Binding-site contacts:
Ligand atom NAK contacts residue ALA216 of chain 1.B at 3.1 Å.
Ligand atom N1 contacts residue GLU262 of chain 1.B at 3.8 Å.
Ligand atom NAK contacts residue GLU262 of chain 1.B at 3.2 Å (salt-bridge).
Ligand atom CAR contacts residue VAL204 of chain 1.B at 3.7 Å (hydrophobic).
Ligand atom CBH contacts residue ASP327 of chain 1.B at 3.7 Å.
Ligand atom CAM contacts residue THR261 of chain 1.B at 3.6 Å.
Ligand atom CBH contacts residue PHE328 of chain 1.B at 3.0 Å (hydrophobic).
Ligand atom C4 contacts residue LEU316 of chain 1.B at 3.6 Å (hydrophobic).
Ligand atom OBD contacts residue THR261 of chain 1.B at 3.8 Å.
Ligand atom CAY contacts residue ALA198 of chain 1.B at 3.2 Å (hydrophobic).
Ligand atom NAK contacts residue LEU316 of chain 1.B at 3.9 Å.
Ligand atom CAI contacts residue VAL204 of chain 1.B at 3.4 Å (hydrophobic).
Ligand atom CBG contacts residue PHE328 of chain 1.B at 3.7 Å (hydrophobic).
Ligand atom NAG contacts residue LEU316 of chain 1.B at 3.7 Å.
Ligand atom CBG contacts residue ALA326 of chain 1.B at 3.5 Å (hydrophobic).
Ligand atom CAN contacts residue LYS218 of chain 1.B at 3.6 Å.
Ligand atom CBF contacts residue THR261 of chain 1.B at 3.8 Å.
Ligand atom OBD contacts residue LYS218 of chain 1.B at 3.5 Å.
Ligand atom CAL contacts residue VAL204 of chain 1.B at 3.9 Å (hydrophobic).
Ligand atom CBH contacts residue LEU248 of chain 1.B at 3.6 Å (hydrophobic).
Ligand atom CBI contacts residue PHE328 of chain 1.B at 3.4 Å (hydrophobic).
Ligand atom C2 contacts residue MET264 of chain 1.B at 3.1 Å (hydrophobic).
Ligand atom N1 contacts residue MET264 of chain 1.B at 3.1 Å (h-bond).
Ligand atom OBD contacts residue ILE259 of chain 1.B at 3.9 Å.
Ligand atom CAV contacts residue SER268 of chain 1.B at 3.6 Å.
Ligand atom CBG contacts residue LEU248 of chain 1.B at 3.5 Å (hydrophobic).
Ligand atom CBF contacts residue ALA326 of chain 1.B at 3.6 Å (hydrophobic).
Ligand atom N3 contacts residue MET264 of chain 1.B at 3.8 Å.
Ligand atom CBI contacts residue ASP327 of chain 1.B at 3.6 Å.
Ligand atom C6 contacts residue ALA216 of chain 1.B at 3.5 Å (hydrophobic).
Ligand atom CAJ contacts residue VAL204 of chain 1.B at 3.8 Å (hydrophobic).
Ligand atom C5 contacts residue LEU316 of chain 1.B at 3.5 Å (hydrophobic).
Ligand atom N1 contacts residue ALA216 of chain 1.B at 3.7 Å.
Ligand atom C6 contacts residue LEU316 of chain 1.B at 3.6 Å (hydrophobic).
Ligand atom CAH contacts residue VAL204 of chain 1.B at 3.6 Å (hydrophobic).
Ligand atom CAQ contacts residue LEU316 of chain 1.B at 3.9 Å (hydrophobic).
Ligand atom CAH contacts residue LEU316 of chain 1.B at 3.8 Å (hydrophobic).
Ligand atom NAK contacts residue THR261 of chain 1.B at 2.9 Å (h-bond).
Ligand atom CAM contacts residue LYS218 of chain 1.B at 3.6 Å.
Ligand atom CBJ contacts residue LEU330 of chain 1.B at 3.8 Å (hydrophobic).

Sequence of chain 1.B:
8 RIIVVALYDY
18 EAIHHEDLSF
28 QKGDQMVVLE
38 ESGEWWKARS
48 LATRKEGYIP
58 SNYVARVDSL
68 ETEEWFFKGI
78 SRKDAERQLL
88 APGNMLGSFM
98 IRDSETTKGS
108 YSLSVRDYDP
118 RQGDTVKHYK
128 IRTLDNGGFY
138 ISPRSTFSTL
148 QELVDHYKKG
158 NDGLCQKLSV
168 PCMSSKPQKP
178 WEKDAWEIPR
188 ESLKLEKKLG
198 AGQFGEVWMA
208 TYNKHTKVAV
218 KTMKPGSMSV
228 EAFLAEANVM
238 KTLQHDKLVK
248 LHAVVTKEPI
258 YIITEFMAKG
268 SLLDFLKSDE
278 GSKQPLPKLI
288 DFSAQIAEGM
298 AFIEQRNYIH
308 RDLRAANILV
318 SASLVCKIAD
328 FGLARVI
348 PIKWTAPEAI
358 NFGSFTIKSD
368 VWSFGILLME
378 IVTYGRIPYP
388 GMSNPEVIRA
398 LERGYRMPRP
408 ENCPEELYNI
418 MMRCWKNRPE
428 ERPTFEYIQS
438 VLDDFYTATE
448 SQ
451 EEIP

A small-molecule ligand and the protein it binds are described below.
Small molecule (SMILES): CN1CCN(C2CCC(n3cc(-c4ccc(Oc5ccccc5)cc4)c4c(N)ncnc43)CC2)CC1